Sequence of chain 1.E:
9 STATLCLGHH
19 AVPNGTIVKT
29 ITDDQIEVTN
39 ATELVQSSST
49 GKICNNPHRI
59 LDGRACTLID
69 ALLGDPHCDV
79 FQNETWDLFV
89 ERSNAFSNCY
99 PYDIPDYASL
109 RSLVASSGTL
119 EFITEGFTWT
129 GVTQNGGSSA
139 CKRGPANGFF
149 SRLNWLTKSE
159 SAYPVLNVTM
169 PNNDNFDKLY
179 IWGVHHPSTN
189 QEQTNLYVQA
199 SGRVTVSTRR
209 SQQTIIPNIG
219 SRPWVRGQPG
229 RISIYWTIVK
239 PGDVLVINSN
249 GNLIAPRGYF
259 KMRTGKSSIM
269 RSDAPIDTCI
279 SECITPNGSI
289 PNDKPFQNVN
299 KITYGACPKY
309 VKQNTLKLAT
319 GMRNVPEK

Sequence of chain 1.F:
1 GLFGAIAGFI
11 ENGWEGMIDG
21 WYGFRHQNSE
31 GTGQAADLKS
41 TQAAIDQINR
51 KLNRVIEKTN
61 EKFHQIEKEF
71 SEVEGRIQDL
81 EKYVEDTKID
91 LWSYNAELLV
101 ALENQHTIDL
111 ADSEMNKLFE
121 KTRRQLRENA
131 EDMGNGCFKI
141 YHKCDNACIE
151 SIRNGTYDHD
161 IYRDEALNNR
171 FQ

Binding-site contacts:
Ligand atom C6 contacts residue ASN298 of chain 1.E at 4.0 Å.
Ligand atom C8 contacts residue VAL297 of chain 1.E at 3.0 Å (hydrophobic).
Ligand atom C6 contacts residue GLU69 of chain 1.F at 3.7 Å.
Ligand atom C5 contacts residue ASN298 of chain 1.E at 3.9 Å.
Ligand atom C1 contacts residue VAL297 of chain 1.E at 3.6 Å (hydrophobic).
Ligand atom C7 contacts residue ASN285 of chain 1.E at 2.8 Å.
Ligand atom O6 contacts residue GLU69 of chain 1.F at 2.9 Å (salt-bridge).
Ligand atom N2 contacts residue VAL297 of chain 1.E at 3.6 Å (h-bond).
Ligand atom C8 contacts residue ASN285 of chain 1.E at 3.4 Å.
Ligand atom C2 contacts residue VAL297 of chain 1.E at 4.2 Å (hydrophobic).
Ligand atom C2 contacts residue ASN285 of chain 1.E at 2.4 Å.
Ligand atom O5 contacts residue ASN285 of chain 1.E at 2.4 Å (h-bond).
Ligand atom C8 contacts residue ASN296 of chain 1.E at 4.3 Å.
Ligand atom C4 contacts residue ASN285 of chain 1.E at 4.2 Å.
Ligand atom C7 contacts residue VAL297 of chain 1.E at 3.8 Å (hydrophobic).
Ligand atom N2 contacts residue ASN285 of chain 1.E at 2.9 Å (h-bond).
Ligand atom C1 contacts residue ASN285 of chain 1.E at 1.5 Å.
Ligand atom O5 contacts residue ASN298 of chain 1.E at 3.5 Å (h-bond).
Ligand atom O6 contacts residue ASN298 of chain 1.E at 3.0 Å (h-bond).
Ligand atom C3 contacts residue ASN285 of chain 1.E at 3.8 Å.
Ligand atom C1 contacts residue ASN298 of chain 1.E at 4.1 Å.
Ligand atom O7 contacts residue ASN285 of chain 1.E at 3.0 Å (h-bond).
Ligand atom C5 contacts residue ASN285 of chain 1.E at 3.7 Å.

A protein and the small-molecule ligand that binds it are described below.
Small molecule (SMILES): CC(=O)N[C@@H]1[C@@H](O)[C@H](O)[C@@H](CO)O[C@H]1O